Binding-site contacts:
Ligand atom C3 contacts residue ASN66 of chain 1.C at 3.8 Å.
Ligand atom O5 contacts residue ASN66 of chain 1.C at 2.4 Å (h-bond).
Ligand atom C6 contacts residue ASN66 of chain 1.C at 4.4 Å.
Ligand atom C5 contacts residue ASN66 of chain 1.C at 3.7 Å.
Ligand atom C2 contacts residue ASN66 of chain 1.C at 2.4 Å.
Ligand atom O7 contacts residue TYR33 of chain 1.C at 3.9 Å.
Ligand atom C4 contacts residue ASN66 of chain 1.C at 4.2 Å.
Ligand atom O6 contacts residue ASN66 of chain 1.C at 4.2 Å.
Ligand atom N2 contacts residue ASN66 of chain 1.C at 2.8 Å (h-bond).
Ligand atom C7 contacts residue ASN66 of chain 1.C at 3.9 Å.
Ligand atom C1 contacts residue ASN66 of chain 1.C at 1.4 Å.

Sequence of chain 1.C:
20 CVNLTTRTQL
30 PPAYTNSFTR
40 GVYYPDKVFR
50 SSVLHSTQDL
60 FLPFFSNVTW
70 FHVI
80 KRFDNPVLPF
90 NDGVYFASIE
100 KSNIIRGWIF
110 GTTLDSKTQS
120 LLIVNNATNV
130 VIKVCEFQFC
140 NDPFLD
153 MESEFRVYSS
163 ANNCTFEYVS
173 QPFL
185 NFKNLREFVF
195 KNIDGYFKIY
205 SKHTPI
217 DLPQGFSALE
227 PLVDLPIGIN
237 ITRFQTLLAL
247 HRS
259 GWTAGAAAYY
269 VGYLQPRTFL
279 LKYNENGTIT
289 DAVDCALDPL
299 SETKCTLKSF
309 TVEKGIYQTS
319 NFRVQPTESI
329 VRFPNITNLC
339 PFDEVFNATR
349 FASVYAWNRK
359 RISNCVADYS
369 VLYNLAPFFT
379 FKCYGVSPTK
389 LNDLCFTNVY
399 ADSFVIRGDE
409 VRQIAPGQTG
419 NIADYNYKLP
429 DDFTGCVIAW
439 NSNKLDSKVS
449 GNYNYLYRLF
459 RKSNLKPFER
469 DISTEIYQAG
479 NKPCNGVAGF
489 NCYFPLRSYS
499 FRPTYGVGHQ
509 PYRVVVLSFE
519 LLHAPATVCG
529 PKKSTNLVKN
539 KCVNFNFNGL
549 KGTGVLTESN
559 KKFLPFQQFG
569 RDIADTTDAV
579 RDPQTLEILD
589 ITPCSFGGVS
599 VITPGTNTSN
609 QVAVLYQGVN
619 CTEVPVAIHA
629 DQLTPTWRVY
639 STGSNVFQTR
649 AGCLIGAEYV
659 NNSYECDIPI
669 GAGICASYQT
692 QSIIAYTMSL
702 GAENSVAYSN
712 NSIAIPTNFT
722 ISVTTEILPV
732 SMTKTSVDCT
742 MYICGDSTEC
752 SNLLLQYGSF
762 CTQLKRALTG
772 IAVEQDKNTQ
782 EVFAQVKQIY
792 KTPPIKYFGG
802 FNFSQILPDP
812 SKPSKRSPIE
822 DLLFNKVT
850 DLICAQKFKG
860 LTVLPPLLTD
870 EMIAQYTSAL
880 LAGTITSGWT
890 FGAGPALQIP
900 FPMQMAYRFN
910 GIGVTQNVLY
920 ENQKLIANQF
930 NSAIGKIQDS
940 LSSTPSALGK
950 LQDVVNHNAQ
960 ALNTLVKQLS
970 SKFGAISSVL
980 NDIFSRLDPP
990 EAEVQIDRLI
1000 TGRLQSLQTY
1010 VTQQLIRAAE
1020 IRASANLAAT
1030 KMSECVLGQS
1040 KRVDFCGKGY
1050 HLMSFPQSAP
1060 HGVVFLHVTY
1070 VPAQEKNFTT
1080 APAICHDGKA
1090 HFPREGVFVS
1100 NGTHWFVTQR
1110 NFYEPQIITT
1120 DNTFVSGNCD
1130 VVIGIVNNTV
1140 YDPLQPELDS

A protein and the small-molecule ligand that binds it are described below.
Small molecule (SMILES): CC(=O)N[C@@H]1[C@@H](O)[C@H](O)[C@@H](CO)O[C@H]1O